Binding-site contacts:
Ligand atom O18 contacts residue ARG150 of chain 1.E at 2.9 Å (salt-bridge).
Ligand atom C07 contacts residue THR237 of chain 1.E at 3.1 Å.
Ligand atom O36 contacts residue LYS233 of chain 1.E at 3.0 Å (salt-bridge).
Ligand atom O21 contacts residue ARG153 of chain 1.E at 3.3 Å (salt-bridge).
Ligand atom O19 contacts residue ARG153 of chain 1.E at 3.2 Å (salt-bridge).
Ligand atom C31 contacts residue ASP231 of chain 1.E at 3.2 Å.
Ligand atom O32 contacts residue ASP231 of chain 1.E at 2.6 Å (salt-bridge).
Ligand atom N10 contacts residue PHE295 of chain 1.E at 3.5 Å.
Ligand atom C07 contacts residue PHE295 of chain 1.E at 3.5 Å (hydrophobic).
Ligand atom O23 contacts residue LYS233 of chain 1.E at 3.0 Å (salt-bridge).
Ligand atom C33 contacts residue ASP231 of chain 1.E at 3.3 Å.
Ligand atom C09 contacts residue PHE295 of chain 1.E at 3.3 Å (hydrophobic).
Ligand atom O28 contacts residue GLY234 of chain 1.E at 3.4 Å.
Ligand atom O30 contacts residue GLN198 of chain 1.E at 2.7 Å (h-bond).
Ligand atom O21 contacts residue PHE61 of chain 1.E at 3.4 Å.
Ligand atom O32 contacts residue TYR224 of chain 1.E at 3.1 Å (h-bond).
Ligand atom C06 contacts residue THR237 of chain 1.E at 3.5 Å.
Ligand atom O30 contacts residue ARG153 of chain 1.E at 2.9 Å (salt-bridge).
Ligand atom C06 contacts residue PHE295 of chain 1.E at 3.4 Å (hydrophobic).
Ligand atom O38 contacts residue TYR119 of chain 1.E at 3.4 Å.
Ligand atom C02 contacts residue THR237 of chain 1.E at 3.3 Å.
Ligand atom C24 contacts residue LYS233 of chain 1.E at 3.3 Å.
Ligand atom O34 contacts residue GLN67 of chain 1.E at 3.4 Å (h-bond).
Ligand atom C14 contacts residue ARG153 of chain 1.E at 3.5 Å.
Ligand atom O17 contacts residue ARG116 of chain 1.E at 3.2 Å.
Ligand atom O22 contacts residue ARG150 of chain 1.E at 2.9 Å (salt-bridge).
Ligand atom N08 contacts residue PHE295 of chain 1.E at 3.2 Å.
Ligand atom O30 contacts residue VAL195 of chain 1.E at 3.3 Å.
Ligand atom O17 contacts residue LYS233 of chain 1.E at 2.8 Å (salt-bridge).
Ligand atom O34 contacts residue ASP231 of chain 1.E at 2.5 Å (salt-bridge).
Ligand atom O22 contacts residue ARG116 of chain 1.E at 2.7 Å (salt-bridge).
Ligand atom N01 contacts residue SER236 of chain 1.E at 2.8 Å (h-bond).
Ligand atom O28 contacts residue THR237 of chain 1.E at 3.3 Å (h-bond).
Ligand atom O23 contacts residue ARG116 of chain 1.E at 3.0 Å (salt-bridge).
Ligand atom O25 contacts residue LYS233 of chain 1.E at 2.9 Å (salt-bridge).
Ligand atom O21 contacts residue GLN146 of chain 1.E at 3.5 Å.
Ligand atom O28 contacts residue LYS233 of chain 1.E at 3.3 Å.
Ligand atom O22 contacts residue GLN146 of chain 1.E at 3.3 Å (h-bond).
Ligand atom C29 contacts residue GLN198 of chain 1.E at 3.3 Å.
Ligand atom C02 contacts residue PHE295 of chain 1.E at 3.4 Å (hydrophobic).

Sequence of chain 1.E:
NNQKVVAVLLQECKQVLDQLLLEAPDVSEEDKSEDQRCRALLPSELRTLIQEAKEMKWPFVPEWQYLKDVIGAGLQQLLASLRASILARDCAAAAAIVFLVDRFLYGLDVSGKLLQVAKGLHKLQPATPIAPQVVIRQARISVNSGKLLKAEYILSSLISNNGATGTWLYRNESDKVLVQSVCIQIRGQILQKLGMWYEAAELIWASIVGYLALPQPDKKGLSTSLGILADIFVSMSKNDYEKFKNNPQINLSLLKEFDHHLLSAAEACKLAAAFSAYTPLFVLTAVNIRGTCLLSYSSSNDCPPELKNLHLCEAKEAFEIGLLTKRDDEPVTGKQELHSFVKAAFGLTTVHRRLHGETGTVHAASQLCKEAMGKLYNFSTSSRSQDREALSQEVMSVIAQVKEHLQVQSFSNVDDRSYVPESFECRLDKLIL

A small-molecule ligand and the protein it binds are described below.
Small molecule (SMILES): Nc1ncnc2c1ncn2[C@@H]1O[C@H](COP(=O)(O)OP(=O)(O)O[C@@H]2O[C@H]([C@@H](O)CO)[C@@H](O)[C@H](O)[C@@H]2O)[C@@H](O)[C@H]1O